The small molecule below binds the protein below.
Small molecule (SMILES): CCCCCC(=O)N[C@H]1CCOC1=O

Binding-site contacts:
Ligand atom O2 contacts residue MET130 of chain 1.A at 3.6 Å.
Ligand atom C8 contacts residue TYR83 of chain 1.A at 3.6 Å (hydrophobic).
Ligand atom C6 contacts residue ILE148 of chain 1.A at 4.0 Å (hydrophobic).
Ligand atom O2 contacts residue TRP79 of chain 1.A at 3.6 Å.
Ligand atom C7 contacts residue ILE148 of chain 1.A at 3.8 Å (hydrophobic).
Ligand atom C10 contacts residue LEU80 of chain 1.A at 3.8 Å (hydrophobic).
Ligand atom O1 contacts residue TRP79 of chain 1.A at 3.0 Å (h-bond).
Ligand atom C10 contacts residue TYR83 of chain 1.A at 3.8 Å (hydrophobic).
Ligand atom C2 contacts residue MET130 of chain 1.A at 3.4 Å (hydrophobic).
Ligand atom C7 contacts residue LEU95 of chain 1.A at 3.9 Å (hydrophobic).
Ligand atom C1 contacts residue TRP79 of chain 1.A at 3.8 Å (hydrophobic).
Ligand atom C2 contacts residue PHE121 of chain 1.A at 3.8 Å (hydrophobic).
Ligand atom C2 contacts residue ALA125 of chain 1.A at 3.9 Å (hydrophobic).
Ligand atom N contacts residue ASP92 of chain 1.A at 2.8 Å (salt-bridge).
Ligand atom O3 contacts residue TRP106 of chain 1.A at 3.8 Å.
Ligand atom C9 contacts residue TYR83 of chain 1.A at 4.0 Å (hydrophobic).
Ligand atom O1 contacts residue TYR83 of chain 1.A at 3.9 Å.
Ligand atom O3 contacts residue TYR75 of chain 1.A at 2.8 Å (h-bond).
Ligand atom O3 contacts residue SER150 of chain 1.A at 2.9 Å (h-bond).
Ligand atom C4 contacts residue TRP106 of chain 1.A at 3.7 Å (hydrophobic).
Ligand atom C3 contacts residue PHE121 of chain 1.A at 4.0 Å (hydrophobic).
Ligand atom C2 contacts residue TRP106 of chain 1.A at 3.7 Å (hydrophobic).
Ligand atom C6 contacts residue ILE94 of chain 1.A at 3.6 Å (hydrophobic).
Ligand atom C1 contacts residue ASP92 of chain 1.A at 4.0 Å.
Ligand atom O1 contacts residue TYR75 of chain 1.A at 3.4 Å.
Ligand atom C5 contacts residue TYR75 of chain 1.A at 3.9 Å (hydrophobic).
Ligand atom C2 contacts residue PHE110 of chain 1.A at 3.7 Å (hydrophobic).
Ligand atom C3 contacts residue ILE94 of chain 1.A at 3.5 Å (hydrophobic).
Ligand atom C5 contacts residue ILE94 of chain 1.A at 3.8 Å (hydrophobic).
Ligand atom C3 contacts residue ASP92 of chain 1.A at 3.7 Å.
Ligand atom N contacts residue ILE94 of chain 1.A at 3.8 Å.
Ligand atom C6 contacts residue ASP92 of chain 1.A at 3.5 Å.
Ligand atom C3 contacts residue TRP106 of chain 1.A at 4.0 Å (hydrophobic).
Ligand atom C4 contacts residue ASP92 of chain 1.A at 3.7 Å.
Ligand atom C5 contacts residue ASP92 of chain 1.A at 3.6 Å.
Ligand atom C6 contacts residue LEU95 of chain 1.A at 3.8 Å (hydrophobic).
Ligand atom O2 contacts residue PHE121 of chain 1.A at 3.7 Å.
Ligand atom O2 contacts residue ALA125 of chain 1.A at 4.0 Å.
Ligand atom C3 contacts residue PHE110 of chain 1.A at 3.8 Å (hydrophobic).
Ligand atom C5 contacts residue SER150 of chain 1.A at 3.8 Å.

Sequence of chain 1.A:
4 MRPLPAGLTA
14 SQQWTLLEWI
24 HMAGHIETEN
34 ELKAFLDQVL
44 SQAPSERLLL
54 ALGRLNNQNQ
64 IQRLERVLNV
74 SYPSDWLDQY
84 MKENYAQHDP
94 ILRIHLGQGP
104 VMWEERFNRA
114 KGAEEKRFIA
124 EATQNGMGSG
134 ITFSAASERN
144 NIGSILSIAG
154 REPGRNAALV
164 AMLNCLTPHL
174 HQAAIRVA